This protein binds this small molecule.
Small molecule (SMILES): CC(=O)N[C@@H]1[C@@H](O)[C@H](O)[C@@H](CO)O[C@H]1O

Binding-site contacts:
Ligand atom C8 contacts residue VAL643 of chain 1.B at 4.0 Å (hydrophobic).
Ligand atom O7 contacts residue ASN644 of chain 1.B at 3.7 Å.
Ligand atom N2 contacts residue ASN644 of chain 1.B at 2.7 Å (h-bond).
Ligand atom C1 contacts residue ASN644 of chain 1.B at 1.4 Å.
Ligand atom C2 contacts residue ASN644 of chain 1.B at 2.5 Å.
Ligand atom C3 contacts residue ASN644 of chain 1.B at 3.8 Å.
Ligand atom C8 contacts residue ASN644 of chain 1.B at 3.6 Å.
Ligand atom C4 contacts residue ASN644 of chain 1.B at 4.2 Å.
Ligand atom C7 contacts residue ASN644 of chain 1.B at 3.3 Å.
Ligand atom C8 contacts residue HIS642 of chain 1.B at 3.2 Å.
Ligand atom C5 contacts residue ASN644 of chain 1.B at 3.7 Å.
Ligand atom O5 contacts residue ASN644 of chain 1.B at 2.4 Å (h-bond).

Sequence of chain 1.B:
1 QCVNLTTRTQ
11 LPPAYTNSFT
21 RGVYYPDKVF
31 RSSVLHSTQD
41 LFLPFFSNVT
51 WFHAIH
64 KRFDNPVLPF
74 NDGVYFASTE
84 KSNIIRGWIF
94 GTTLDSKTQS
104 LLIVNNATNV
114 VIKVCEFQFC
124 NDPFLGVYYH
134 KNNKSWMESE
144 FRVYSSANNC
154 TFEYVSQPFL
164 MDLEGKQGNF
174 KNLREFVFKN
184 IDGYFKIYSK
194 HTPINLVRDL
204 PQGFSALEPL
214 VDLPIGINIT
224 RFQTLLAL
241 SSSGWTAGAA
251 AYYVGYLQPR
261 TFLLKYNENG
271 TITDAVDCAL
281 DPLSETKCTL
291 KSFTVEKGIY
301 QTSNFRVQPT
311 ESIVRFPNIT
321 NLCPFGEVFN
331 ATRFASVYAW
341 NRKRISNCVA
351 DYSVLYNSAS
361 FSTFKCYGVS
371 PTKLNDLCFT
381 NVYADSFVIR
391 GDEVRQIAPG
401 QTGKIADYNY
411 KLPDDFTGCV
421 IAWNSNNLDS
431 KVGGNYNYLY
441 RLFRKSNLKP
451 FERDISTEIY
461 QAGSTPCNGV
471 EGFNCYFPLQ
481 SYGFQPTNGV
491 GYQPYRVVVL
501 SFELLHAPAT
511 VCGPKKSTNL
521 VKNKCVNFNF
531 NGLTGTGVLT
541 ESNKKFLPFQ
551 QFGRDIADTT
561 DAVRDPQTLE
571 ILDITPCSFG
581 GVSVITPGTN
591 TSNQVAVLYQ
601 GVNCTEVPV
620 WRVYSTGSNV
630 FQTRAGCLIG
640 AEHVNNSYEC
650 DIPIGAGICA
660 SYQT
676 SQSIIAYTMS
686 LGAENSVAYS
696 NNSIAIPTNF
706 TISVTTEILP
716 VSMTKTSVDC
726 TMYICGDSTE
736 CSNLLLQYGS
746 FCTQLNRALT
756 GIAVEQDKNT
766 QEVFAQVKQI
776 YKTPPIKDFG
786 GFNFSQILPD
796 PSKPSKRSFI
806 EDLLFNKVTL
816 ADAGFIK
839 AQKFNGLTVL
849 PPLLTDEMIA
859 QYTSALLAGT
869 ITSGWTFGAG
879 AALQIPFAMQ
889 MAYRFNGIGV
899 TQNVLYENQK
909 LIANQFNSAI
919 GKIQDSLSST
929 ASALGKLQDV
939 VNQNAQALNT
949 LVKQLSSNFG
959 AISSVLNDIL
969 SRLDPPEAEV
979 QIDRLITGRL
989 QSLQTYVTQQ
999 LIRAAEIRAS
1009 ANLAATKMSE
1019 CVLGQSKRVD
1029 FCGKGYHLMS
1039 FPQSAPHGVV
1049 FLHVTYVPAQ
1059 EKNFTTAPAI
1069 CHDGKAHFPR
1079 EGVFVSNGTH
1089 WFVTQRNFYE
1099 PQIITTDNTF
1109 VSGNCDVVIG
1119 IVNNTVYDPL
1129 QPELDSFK